Sequence of chain 1.B:
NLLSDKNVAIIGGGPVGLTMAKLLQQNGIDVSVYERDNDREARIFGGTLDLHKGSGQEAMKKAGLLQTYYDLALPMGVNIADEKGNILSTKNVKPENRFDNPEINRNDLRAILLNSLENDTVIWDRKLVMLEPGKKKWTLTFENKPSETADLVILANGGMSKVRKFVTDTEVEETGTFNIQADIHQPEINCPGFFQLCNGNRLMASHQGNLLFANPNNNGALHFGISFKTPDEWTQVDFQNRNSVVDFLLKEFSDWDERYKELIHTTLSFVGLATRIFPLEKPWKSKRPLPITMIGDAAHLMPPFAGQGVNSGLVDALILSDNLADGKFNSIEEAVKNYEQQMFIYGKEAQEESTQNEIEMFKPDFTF

Binding-site contacts:
Ligand atom C20 contacts residue PHE329 of chain 1.B at 3.3 Å (hydrophobic).
Ligand atom CN7 contacts residue MET225 of chain 1.B at 3.8 Å (hydrophobic).
Ligand atom O8 contacts residue HIS244 of chain 1.B at 3.3 Å (h-bond).
Ligand atom C4 contacts residue PHE234 of chain 1.B at 3.7 Å (hydrophobic).
Ligand atom C11 contacts residue PHE329 of chain 1.B at 3.6 Å (hydrophobic).
Ligand atom O4 contacts residue GLY331 of chain 1.B at 3.5 Å (h-bond).
Ligand atom C6 contacts residue PHE234 of chain 1.B at 3.4 Å (hydrophobic).
Ligand atom C8 contacts residue PHE234 of chain 1.B at 3.8 Å (hydrophobic).
Ligand atom C17 contacts residue FAD1 of chain 1.I at 3.5 Å.
Ligand atom C7 contacts residue PRO328 of chain 1.B at 3.7 Å (hydrophobic).
Ligand atom O5 contacts residue ARG223 of chain 1.B at 3.5 Å (salt-bridge).
Ligand atom C13 contacts residue ALA330 of chain 1.B at 3.7 Å (hydrophobic).
Ligand atom O6 contacts residue ARG223 of chain 1.B at 3.4 Å (salt-bridge).
Ligand atom C17 contacts residue ARG223 of chain 1.B at 3.8 Å.
Ligand atom O2 contacts residue GLY246 of chain 1.B at 3.4 Å.
Ligand atom O2 contacts residue PHE234 of chain 1.B at 3.8 Å.
Ligand atom C9 contacts residue PHE329 of chain 1.B at 3.8 Å (hydrophobic).
Ligand atom O7 contacts residue FAD1 of chain 1.I at 3.0 Å (h-bond).
Ligand atom C21 contacts residue PHE234 of chain 1.B at 3.9 Å (hydrophobic).
Ligand atom C13 contacts residue GLY331 of chain 1.B at 3.8 Å.
Ligand atom O8 contacts residue GLY246 of chain 1.B at 3.7 Å.
Ligand atom C20 contacts residue PRO328 of chain 1.B at 3.3 Å (hydrophobic).
Ligand atom C19 contacts residue FAD1 of chain 1.I at 3.2 Å.
Ligand atom C3 contacts residue PHE234 of chain 1.B at 3.5 Å (hydrophobic).
Ligand atom C15 contacts residue ARG223 of chain 1.B at 3.8 Å.
Ligand atom N1 contacts residue GLN202 of chain 1.B at 3.9 Å.
Ligand atom O8 contacts residue PHE234 of chain 1.B at 3.7 Å.
Ligand atom O6 contacts residue FAD1 of chain 1.I at 2.9 Å (h-bond).
Ligand atom N2 contacts residue ALA235 of chain 1.B at 3.6 Å.
Ligand atom C2 contacts residue PHE234 of chain 1.B at 3.5 Å (hydrophobic).
Ligand atom N2 contacts residue ASN236 of chain 1.B at 3.5 Å (h-bond).
Ligand atom C10 contacts residue PHE329 of chain 1.B at 3.4 Å (hydrophobic).
Ligand atom O1 contacts residue ARG223 of chain 1.B at 3.0 Å (salt-bridge).
Ligand atom N7 contacts residue PHE329 of chain 1.B at 3.6 Å.
Ligand atom C71 contacts residue MET385 of chain 1.B at 3.8 Å (hydrophobic).
Ligand atom C71 contacts residue PHE329 of chain 1.B at 3.4 Å (hydrophobic).
Ligand atom O2 contacts residue GLN202 of chain 1.B at 3.0 Å (h-bond).
Ligand atom C5 contacts residue PRO328 of chain 1.B at 3.6 Å (hydrophobic).
Ligand atom CN7 contacts residue PHE392 of chain 1.B at 3.8 Å (hydrophobic).
Ligand atom O4 contacts residue ALA330 of chain 1.B at 3.6 Å.

The small molecule below binds the protein below.
Small molecule (SMILES): CN(C)c1ccc(O)c2c1C[C@H]1C[C@H]3[C@H](N(C)C)C(O)=C(C(N)=O)C(=O)[C@@]3(O)C(O)=C1C2=O